Sequence of chain 1.A:
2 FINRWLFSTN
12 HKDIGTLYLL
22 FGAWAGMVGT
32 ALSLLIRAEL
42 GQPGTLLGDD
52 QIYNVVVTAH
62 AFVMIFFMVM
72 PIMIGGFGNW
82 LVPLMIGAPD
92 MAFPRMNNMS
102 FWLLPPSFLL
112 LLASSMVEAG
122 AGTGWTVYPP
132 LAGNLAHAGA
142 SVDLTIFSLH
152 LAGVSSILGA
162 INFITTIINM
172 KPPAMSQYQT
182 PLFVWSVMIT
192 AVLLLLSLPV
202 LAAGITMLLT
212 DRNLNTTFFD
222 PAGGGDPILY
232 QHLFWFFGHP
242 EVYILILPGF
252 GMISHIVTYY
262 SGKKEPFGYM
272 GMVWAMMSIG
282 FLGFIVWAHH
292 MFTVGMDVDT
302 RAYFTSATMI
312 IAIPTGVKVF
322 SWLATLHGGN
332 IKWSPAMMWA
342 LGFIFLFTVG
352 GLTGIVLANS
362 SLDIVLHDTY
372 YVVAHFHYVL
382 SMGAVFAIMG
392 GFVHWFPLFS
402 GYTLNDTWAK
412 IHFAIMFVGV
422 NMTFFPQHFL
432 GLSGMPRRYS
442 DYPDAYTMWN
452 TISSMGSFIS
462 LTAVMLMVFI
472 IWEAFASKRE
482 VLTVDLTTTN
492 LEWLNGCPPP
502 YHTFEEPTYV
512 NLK

This small molecule binds to this protein.
Small molecule (SMILES): CCCCCCCCCCO[C@@H]1O[C@H](CO)[C@@H](O[C@H]2O[C@H](CO)[C@@H](O)[C@H](O)[C@H]2O)[C@H](O)[C@H]1O

Sequence of chain 1.L:
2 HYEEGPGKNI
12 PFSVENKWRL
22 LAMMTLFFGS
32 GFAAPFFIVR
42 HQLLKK

Binding-site contacts:
Ligand atom C43 contacts residue LEU35 of chain 1.A at 4.1 Å (hydrophobic).
Ligand atom O3 contacts residue HIS36 of chain 1.M at 3.2 Å.
Ligand atom C43 contacts residue LEU34 of chain 1.M at 4.0 Å (hydrophobic).
Ligand atom C37 contacts residue LEU34 of chain 1.M at 4.1 Å (hydrophobic).
Ligand atom C37 contacts residue ALA30 of chain 1.M at 4.0 Å (hydrophobic).
Ligand atom C28 contacts residue TRP98 of chain 1.D at 3.8 Å (hydrophobic).
Ligand atom C57 contacts residue TRP98 of chain 1.D at 3.7 Å (hydrophobic).
Ligand atom O5 contacts residue TRP98 of chain 1.D at 3.3 Å.
Ligand atom C18 contacts residue TRP98 of chain 1.D at 3.9 Å (hydrophobic).
Ligand atom O16 contacts residue TRP98 of chain 1.D at 4.1 Å.
Ligand atom C1 contacts residue LEU28 of chain 1.M at 3.8 Å (hydrophobic).
Ligand atom O16 contacts residue GLY31 of chain 1.M at 3.8 Å.
Ligand atom C1 contacts residue GLY31 of chain 1.M at 3.7 Å.
Ligand atom C6 contacts residue TRP98 of chain 1.D at 4.1 Å (hydrophobic).
Ligand atom C28 contacts residue LEU27 of chain 1.M at 3.8 Å (hydrophobic).
Ligand atom C1 contacts residue TRP32 of chain 1.M at 3.4 Å (hydrophobic).
Ligand atom O55 contacts residue TRP32 of chain 1.M at 3.2 Å.
Ligand atom C4 contacts residue TRP98 of chain 1.D at 4.0 Å (hydrophobic).
Ligand atom C2 contacts residue TRP32 of chain 1.M at 3.9 Å (hydrophobic).
Ligand atom C25 contacts residue TRP98 of chain 1.D at 4.0 Å (hydrophobic).
Ligand atom C43 contacts residue PHE459 of chain 1.A at 3.8 Å (hydrophobic).
Ligand atom C19 contacts residue LEU27 of chain 1.M at 3.6 Å (hydrophobic).
Ligand atom C22 contacts residue TRP98 of chain 1.D at 3.5 Å (hydrophobic).
Ligand atom C34 contacts residue PHE459 of chain 1.A at 3.9 Å (hydrophobic).
Ligand atom C25 contacts residue LEU95 of chain 1.D at 3.9 Å (hydrophobic).
Ligand atom O61 contacts residue TRP98 of chain 1.D at 2.8 Å (h-bond).
Ligand atom C40 contacts residue LEU462 of chain 1.A at 3.8 Å (hydrophobic).
Ligand atom O61 contacts residue TYR102 of chain 1.D at 3.8 Å.
Ligand atom O16 contacts residue LEU28 of chain 1.M at 3.8 Å.
Ligand atom C18 contacts residue LEU28 of chain 1.M at 4.1 Å (hydrophobic).
Ligand atom C28 contacts residue GLY31 of chain 1.M at 4.0 Å.
Ligand atom O49 contacts residue LEU28 of chain 1.M at 2.9 Å (h-bond).
Ligand atom O49 contacts residue TRP32 of chain 1.M at 3.5 Å (h-bond).
Ligand atom C31 contacts residue TRP98 of chain 1.D at 3.6 Å (hydrophobic).
Ligand atom O16 contacts residue LEU27 of chain 1.M at 4.0 Å.
Ligand atom C10 contacts residue TYR35 of chain 1.M at 3.8 Å (hydrophobic).
Ligand atom O1 contacts residue TYR35 of chain 1.M at 3.0 Å.
Ligand atom C9 contacts residue TYR35 of chain 1.M at 3.9 Å (hydrophobic).
Ligand atom C25 contacts residue LEU27 of chain 1.M at 4.1 Å (hydrophobic).
Ligand atom O6 contacts residue TYR35 of chain 1.M at 3.4 Å (h-bond).

Sequence of chain 1.M:
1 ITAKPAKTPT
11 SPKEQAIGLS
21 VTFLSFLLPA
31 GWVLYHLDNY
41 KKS

Sequence of chain 1.D:
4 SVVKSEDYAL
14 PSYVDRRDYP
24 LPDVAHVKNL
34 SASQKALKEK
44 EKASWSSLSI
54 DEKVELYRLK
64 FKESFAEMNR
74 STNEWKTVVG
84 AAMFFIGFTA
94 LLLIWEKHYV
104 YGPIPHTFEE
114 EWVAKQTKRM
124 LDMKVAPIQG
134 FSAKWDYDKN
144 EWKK